Binding-site contacts:
Ligand atom C8 contacts residue SER357 of chain 1.A at 4.2 Å.
Ligand atom O6 contacts residue ASN361 of chain 1.A at 4.5 Å.
Ligand atom C4 contacts residue ASN361 of chain 1.A at 4.1 Å.
Ligand atom C7 contacts residue ASN361 of chain 1.A at 4.0 Å.
Ligand atom C3 contacts residue ASN361 of chain 1.A at 3.8 Å.
Ligand atom O5 contacts residue ASN361 of chain 1.A at 2.3 Å (h-bond).
Ligand atom C8 contacts residue NAG1 of chain 1.HA at 4.0 Å.
Ligand atom O7 contacts residue NAG2 of chain 1.HA at 3.5 Å.
Ligand atom C8 contacts residue NAG2 of chain 1.HA at 3.8 Å.
Ligand atom C7 contacts residue NAG1 of chain 1.HA at 4.2 Å.
Ligand atom C8 contacts residue NAG1 of chain 1.GA at 4.3 Å.
Ligand atom N2 contacts residue ASN361 of chain 1.A at 3.0 Å (h-bond).
Ligand atom O3 contacts residue NAG2 of chain 1.HA at 3.3 Å.
Ligand atom C7 contacts residue NAG2 of chain 1.HA at 3.6 Å.
Ligand atom C2 contacts residue ASN361 of chain 1.A at 2.4 Å.
Ligand atom N2 contacts residue NAG2 of chain 1.HA at 4.1 Å.
Ligand atom C1 contacts residue ASN361 of chain 1.A at 1.4 Å.
Ligand atom C5 contacts residue ASN361 of chain 1.A at 3.6 Å.
Ligand atom O7 contacts residue NAG1 of chain 1.HA at 3.5 Å (h-bond).
Ligand atom C3 contacts residue NAG2 of chain 1.HA at 4.1 Å.

This protein binds this small molecule.
Small molecule (SMILES): CC(=O)N[C@@H]1[C@@H](O)[C@H](O)[C@@H](CO)O[C@H]1O

Sequence of chain 1.A:
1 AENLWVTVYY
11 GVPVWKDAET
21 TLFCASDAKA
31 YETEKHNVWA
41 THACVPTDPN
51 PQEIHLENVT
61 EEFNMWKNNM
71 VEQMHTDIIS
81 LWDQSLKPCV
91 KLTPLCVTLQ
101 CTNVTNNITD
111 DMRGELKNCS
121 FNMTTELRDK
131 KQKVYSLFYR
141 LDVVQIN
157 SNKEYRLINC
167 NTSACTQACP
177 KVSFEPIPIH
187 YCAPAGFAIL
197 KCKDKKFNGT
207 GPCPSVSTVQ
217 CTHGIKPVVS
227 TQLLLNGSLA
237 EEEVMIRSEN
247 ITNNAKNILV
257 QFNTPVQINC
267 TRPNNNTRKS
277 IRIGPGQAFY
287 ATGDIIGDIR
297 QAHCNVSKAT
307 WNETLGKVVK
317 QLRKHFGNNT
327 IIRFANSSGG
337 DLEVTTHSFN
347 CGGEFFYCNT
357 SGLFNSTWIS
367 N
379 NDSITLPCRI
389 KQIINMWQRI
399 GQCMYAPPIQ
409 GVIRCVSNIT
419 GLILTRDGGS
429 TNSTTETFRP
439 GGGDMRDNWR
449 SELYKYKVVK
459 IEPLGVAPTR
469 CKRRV